Sequence of chain 1.J:
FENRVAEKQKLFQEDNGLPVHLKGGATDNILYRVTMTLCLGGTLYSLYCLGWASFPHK

The small molecule below binds the protein below.
Small molecule (SMILES): CCCCCCCCCCO[C@@H]1O[C@H](CO)[C@@H](O[C@H]2O[C@H](CO)[C@@H](O)[C@H](O)[C@H]2O)[C@H](O)[C@H]1O

Sequence of chain 1.L:
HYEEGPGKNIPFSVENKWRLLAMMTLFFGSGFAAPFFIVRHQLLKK

Sequence of chain 1.A:
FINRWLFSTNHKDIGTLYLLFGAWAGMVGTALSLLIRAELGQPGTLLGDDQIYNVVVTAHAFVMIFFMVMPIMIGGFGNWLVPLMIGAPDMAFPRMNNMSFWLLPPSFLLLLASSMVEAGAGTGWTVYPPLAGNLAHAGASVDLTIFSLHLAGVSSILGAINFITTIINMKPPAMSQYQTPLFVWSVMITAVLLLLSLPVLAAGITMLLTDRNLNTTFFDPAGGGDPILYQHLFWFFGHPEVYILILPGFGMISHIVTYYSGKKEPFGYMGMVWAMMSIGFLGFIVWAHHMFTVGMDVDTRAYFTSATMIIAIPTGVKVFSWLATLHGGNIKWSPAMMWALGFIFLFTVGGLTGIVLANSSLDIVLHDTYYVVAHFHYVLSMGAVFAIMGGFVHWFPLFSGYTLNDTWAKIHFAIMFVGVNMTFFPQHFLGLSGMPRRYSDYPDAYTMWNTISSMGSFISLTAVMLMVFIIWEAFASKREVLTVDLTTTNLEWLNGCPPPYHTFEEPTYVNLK

Binding-site contacts:
Ligand atom C31 contacts residue ALA34 of chain 1.L at 4.5 Å (hydrophobic).
Ligand atom C4 contacts residue PHE55 of chain 1.J at 4.0 Å (hydrophobic).
Ligand atom O16 contacts residue PHE37 of chain 1.L at 4.2 Å.
Ligand atom C6 contacts residue HIS41 of chain 1.L at 3.9 Å.
Ligand atom O16 contacts residue HIS41 of chain 1.L at 3.5 Å.
Ligand atom C4 contacts residue LEU44 of chain 1.L at 4.0 Å (hydrophobic).
Ligand atom C19 contacts residue MET117 of chain 1.A at 4.0 Å (hydrophobic).
Ligand atom O61 contacts residue LEU44 of chain 1.L at 3.7 Å.
Ligand atom C3 contacts residue LEU44 of chain 1.L at 4.2 Å (hydrophobic).
Ligand atom C31 contacts residue ILE38 of chain 1.L at 3.9 Å (hydrophobic).
Ligand atom C2 contacts residue ARG40 of chain 1.L at 3.5 Å.
Ligand atom C34 contacts residue ALA34 of chain 1.L at 3.9 Å (hydrophobic).
Ligand atom C6 contacts residue ARG40 of chain 1.L at 3.6 Å.
Ligand atom O16 contacts residue ARG40 of chain 1.L at 3.8 Å.
Ligand atom C25 contacts residue PHE37 of chain 1.L at 4.2 Å (hydrophobic).
Ligand atom O5 contacts residue PHE55 of chain 1.J at 3.6 Å.
Ligand atom O61 contacts residue HIS41 of chain 1.L at 2.8 Å (h-bond).
Ligand atom C57 contacts residue HIS41 of chain 1.L at 4.0 Å.
Ligand atom C4 contacts residue HIS41 of chain 1.L at 4.0 Å.
Ligand atom O5 contacts residue HIS41 of chain 1.L at 3.1 Å (h-bond).
Ligand atom C28 contacts residue MET117 of chain 1.A at 4.5 Å (hydrophobic).
Ligand atom O49 contacts residue ARG40 of chain 1.L at 3.4 Å (salt-bridge).
Ligand atom C18 contacts residue HIS41 of chain 1.L at 4.1 Å.
Ligand atom C25 contacts residue ILE38 of chain 1.L at 4.3 Å (hydrophobic).
Ligand atom C1 contacts residue ARG40 of chain 1.L at 3.7 Å.
Ligand atom C40 contacts residue ALA34 of chain 1.L at 3.9 Å (hydrophobic).
Ligand atom O55 contacts residue ARG40 of chain 1.L at 3.7 Å.
Ligand atom O61 contacts residue LYS45 of chain 1.L at 3.9 Å.
Ligand atom C22 contacts residue MET117 of chain 1.A at 3.7 Å (hydrophobic).
Ligand atom C19 contacts residue PHE37 of chain 1.L at 3.8 Å (hydrophobic).
Ligand atom C28 contacts residue ILE38 of chain 1.L at 4.5 Å (hydrophobic).
Ligand atom C19 contacts residue HIS41 of chain 1.L at 3.8 Å.
Ligand atom O61 contacts residue PHE55 of chain 1.J at 3.6 Å.
Ligand atom C25 contacts residue MET117 of chain 1.A at 4.3 Å (hydrophobic).
Ligand atom C57 contacts residue LEU44 of chain 1.L at 3.8 Å (hydrophobic).
Ligand atom C57 contacts residue PHE55 of chain 1.J at 3.4 Å (hydrophobic).
Ligand atom C40 contacts residue TRP25 of chain 1.A at 4.3 Å (hydrophobic).
Ligand atom C37 contacts residue ALA34 of chain 1.L at 4.1 Å (hydrophobic).
Ligand atom C2 contacts residue LEU44 of chain 1.L at 4.5 Å (hydrophobic).
Ligand atom C43 contacts residue TRP25 of chain 1.A at 4.4 Å (hydrophobic).